This small molecule binds to this protein.
Small molecule (SMILES): C=CC[C@@H]1/C=C(\C)C[C@H](C)C[C@H](OC)[C@H]2O[C@@](O)(C(=O)C(=O)N3CCCC[C@H]3C(=O)O[C@H](/C(C)=C/[C@@H]3CC[C@@H](O)[C@H](OC)C3)[C@H](C)[C@@H](O)CC1=O)[C@H](C)C[C@@H]2OC

Binding-site contacts:
Ligand atom C26 contacts residue LYS62 of chain 1.A at 3.8 Å.
Ligand atom C36 contacts residue LEU54 of chain 1.A at 3.9 Å (hydrophobic).
Ligand atom C45 contacts residue JEF1 of chain 1.D at 3.8 Å.
Ligand atom C3 contacts residue TRP67 of chain 1.A at 3.4 Å (hydrophobic).
Ligand atom C4 contacts residue LEU54 of chain 1.A at 3.7 Å (hydrophobic).
Ligand atom C5 contacts residue TYR27 of chain 1.A at 3.7 Å (hydrophobic).
Ligand atom C34 contacts residue JEF1 of chain 1.C at 3.8 Å.
Ligand atom O3 contacts residue TYR90 of chain 1.A at 2.8 Å (h-bond).
Ligand atom C6 contacts residue TYR27 of chain 1.A at 3.8 Å (hydrophobic).
Ligand atom C35 contacts residue ALA98 of chain 1.A at 3.6 Å (hydrophobic).
Ligand atom C28 contacts residue LYS62 of chain 1.A at 3.5 Å.
Ligand atom C45 contacts residue ALA89 of chain 1.A at 3.8 Å (hydrophobic).
Ligand atom C9 contacts residue ASP38 of chain 1.A at 3.8 Å.
Ligand atom C5 contacts residue LEU54 of chain 1.A at 3.7 Å (hydrophobic).
Ligand atom C45 contacts residue TYR90 of chain 1.A at 3.6 Å (hydrophobic).
Ligand atom O2 contacts residue ILE64 of chain 1.A at 2.8 Å (h-bond).
Ligand atom C24 contacts residue LYS62 of chain 1.A at 3.7 Å.
Ligand atom O4 contacts residue PHE108 of chain 1.A at 3.6 Å.
Ligand atom C35 contacts residue ILE100 of chain 1.A at 3.2 Å (hydrophobic).
Ligand atom C35 contacts residue TYR90 of chain 1.A at 3.9 Å (hydrophobic).
Ligand atom O11 contacts residue JEF1 of chain 1.D at 3.5 Å.
Ligand atom O10 contacts residue JEF1 of chain 1.C at 3.9 Å.
Ligand atom O5 contacts residue ASP38 of chain 1.A at 3.7 Å.
Ligand atom C8 contacts residue TYR90 of chain 1.A at 3.6 Å (hydrophobic).
Ligand atom O4 contacts residue TYR27 of chain 1.A at 3.6 Å.
Ligand atom C12 contacts residue GLN95 of chain 1.A at 3.8 Å.
Ligand atom O2 contacts residue VAL63 of chain 1.A at 3.1 Å.
Ligand atom C11 contacts residue TYR90 of chain 1.A at 3.5 Å (hydrophobic).
Ligand atom C43 contacts residue GLN95 of chain 1.A at 3.6 Å.
Ligand atom O10 contacts residue LYS62 of chain 1.A at 2.6 Å (salt-bridge).
Ligand atom C12 contacts residue ALA98 of chain 1.A at 3.7 Å (hydrophobic).
Ligand atom O4 contacts residue ASP38 of chain 1.A at 3.3 Å (salt-bridge).
Ligand atom C42 contacts residue TYR90 of chain 1.A at 3.6 Å (hydrophobic).
Ligand atom O12 contacts residue JEF1 of chain 1.D at 3.3 Å.
Ligand atom C4 contacts residue TRP67 of chain 1.A at 3.6 Å (hydrophobic).
Ligand atom C30 contacts residue ILE64 of chain 1.A at 3.9 Å (hydrophobic).
Ligand atom O6 contacts residue ASP38 of chain 1.A at 2.7 Å (salt-bridge).
Ligand atom O3 contacts residue PHE108 of chain 1.A at 3.8 Å.
Ligand atom O4 contacts residue PHE37 of chain 1.A at 3.4 Å.
Ligand atom C10 contacts residue ASP38 of chain 1.A at 3.5 Å.

Sequence of chain 1.A:
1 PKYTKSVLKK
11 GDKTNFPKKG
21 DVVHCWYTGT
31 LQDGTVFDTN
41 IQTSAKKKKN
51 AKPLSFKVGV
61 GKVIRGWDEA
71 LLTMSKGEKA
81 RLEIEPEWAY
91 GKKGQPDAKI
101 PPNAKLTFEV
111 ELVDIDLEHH